Sequence of chain 1.A:
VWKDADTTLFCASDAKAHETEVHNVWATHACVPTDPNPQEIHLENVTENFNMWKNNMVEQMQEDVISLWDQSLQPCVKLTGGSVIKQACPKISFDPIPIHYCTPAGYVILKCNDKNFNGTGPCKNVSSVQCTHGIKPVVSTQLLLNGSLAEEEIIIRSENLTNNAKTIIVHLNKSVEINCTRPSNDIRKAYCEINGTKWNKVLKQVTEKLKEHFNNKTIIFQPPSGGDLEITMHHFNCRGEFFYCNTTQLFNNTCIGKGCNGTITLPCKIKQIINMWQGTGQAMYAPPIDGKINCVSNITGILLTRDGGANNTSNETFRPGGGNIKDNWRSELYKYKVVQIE

A small-molecule ligand and the protein it binds are described below.
Small molecule (SMILES): CC(=O)N[C@@H]1[C@@H](O)[C@H](O)[C@@H](CO)O[C@H]1O

Binding-site contacts:
Ligand atom C5 contacts residue ASN45 of chain 1.A at 3.8 Å.
Ligand atom O7 contacts residue ASN45 of chain 1.A at 3.9 Å.
Ligand atom O5 contacts residue ASN45 of chain 1.A at 2.5 Å (h-bond).
Ligand atom N2 contacts residue ASN45 of chain 1.A at 2.7 Å (h-bond).
Ligand atom C3 contacts residue ASN45 of chain 1.A at 3.7 Å.
Ligand atom C2 contacts residue ASN45 of chain 1.A at 2.3 Å.
Ligand atom C4 contacts residue ASN45 of chain 1.A at 4.2 Å.
Ligand atom C1 contacts residue ASN45 of chain 1.A at 1.5 Å.
Ligand atom C7 contacts residue ASN45 of chain 1.A at 3.5 Å.